Binding-site contacts:
Ligand atom CE1 contacts residue PRO18 of chain 1.A at 3.1 Å (hydrophobic).
Ligand atom N contacts residue CYS48 of chain 1.A at 3.2 Å (h-bond).
Ligand atom CE1 contacts residue CYS38 of chain 1.A at 3.5 Å (hydrophobic).
Ligand atom SG contacts residue SER46 of chain 1.A at 3.8 Å.
Ligand atom OH contacts residue CYS38 of chain 1.A at 2.7 Å (h-bond).
Ligand atom C contacts residue GLU41 of chain 1.A at 3.8 Å.
Ligand atom O contacts residue PRO47 of chain 1.A at 3.4 Å.
Ligand atom SG contacts residue PRO45 of chain 1.A at 3.2 Å (h-bond).
Ligand atom OH contacts residue PRO18 of chain 1.A at 3.9 Å.
Ligand atom CD1 contacts residue PRO18 of chain 1.A at 3.6 Å (hydrophobic).
Ligand atom CE2 contacts residue PHE16 of chain 1.A at 3.8 Å (hydrophobic).
Ligand atom OH contacts residue CYS15 of chain 1.A at 3.2 Å.
Ligand atom SG contacts residue LEU44 of chain 1.A at 3.5 Å (h-bond).
Ligand atom CD2 contacts residue CYS4 of chain 1.A at 3.7 Å (hydrophobic).
Ligand atom CE2 contacts residue CYS4 of chain 1.A at 3.6 Å (hydrophobic).
Ligand atom CB contacts residue ASP70 of chain 1.A at 3.5 Å.
Ligand atom CE2 contacts residue GLY17 of chain 1.A at 3.6 Å.
Ligand atom CB contacts residue LEU44 of chain 1.A at 3.3 Å (hydrophobic).
Ligand atom CD2 contacts residue PHE16 of chain 1.A at 3.8 Å (hydrophobic).
Ligand atom CE1 contacts residue GLY17 of chain 1.A at 3.3 Å.
Ligand atom CZ contacts residue CYS38 of chain 1.A at 3.5 Å (hydrophobic).
Ligand atom OH contacts residue GLY17 of chain 1.A at 3.0 Å (h-bond).
Ligand atom N contacts residue GLU41 of chain 1.A at 2.8 Å (salt-bridge).
Ligand atom CZ contacts residue GLU41 of chain 1.A at 3.4 Å.
Ligand atom CZ contacts residue PRO18 of chain 1.A at 3.6 Å (hydrophobic).
Ligand atom CE1 contacts residue ASN42 of chain 1.A at 3.7 Å.
Ligand atom CE1 contacts residue GLU41 of chain 1.A at 3.5 Å.
Ligand atom CA contacts residue CYS48 of chain 1.A at 3.9 Å (hydrophobic).
Ligand atom CB contacts residue CYS48 of chain 1.A at 3.6 Å (hydrophobic).
Ligand atom SG contacts residue PRO47 of chain 1.A at 3.6 Å.
Ligand atom N contacts residue SER46 of chain 1.A at 3.0 Å (h-bond).
Ligand atom CA contacts residue LEU44 of chain 1.A at 3.5 Å (hydrophobic).
Ligand atom O contacts residue SER46 of chain 1.A at 3.6 Å.
Ligand atom N contacts residue LEU44 of chain 1.A at 2.7 Å (h-bond).
Ligand atom CA contacts residue GLU41 of chain 1.A at 2.9 Å.
Ligand atom CD1 contacts residue ASN42 of chain 1.A at 3.5 Å.
Ligand atom CZ contacts residue GLY17 of chain 1.A at 3.2 Å.
Ligand atom OH contacts residue GLU41 of chain 1.A at 3.5 Å.
Ligand atom CB contacts residue GLU41 of chain 1.A at 3.7 Å.
Ligand atom O contacts residue CYS48 of chain 1.A at 3.0 Å (h-bond).

A protein and the small-molecule ligand that binds it are described below.
Small molecule (SMILES): NC(=O)CC[C@@H]1NC(=O)[C@H](Cc2ccccc2)NC(=O)[C@H](Cc2ccc(O)cc2)NC(=O)[C@@H](N)CSSC[C@@H](C=O)NC(=O)[C@H](CC(N)=O)NC1=O

Sequence of chain 1.A:
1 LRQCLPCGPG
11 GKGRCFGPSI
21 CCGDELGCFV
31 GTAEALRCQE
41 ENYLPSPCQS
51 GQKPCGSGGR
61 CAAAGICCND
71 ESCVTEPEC